Binding-site contacts:
Ligand atom CB contacts residue GLY495 of chain 2.OA at 3.9 Å.
Ligand atom CB contacts residue PHE496 of chain 2.OA at 3.9 Å (hydrophobic).
Ligand atom CG contacts residue ASN492 of chain 2.OA at 4.3 Å.
Ligand atom CD1 contacts residue ILE434 of chain 2.OA at 4.1 Å (hydrophobic).
Ligand atom CA contacts residue ARG442 of chain 2.OA at 3.6 Å.
Ligand atom C contacts residue ARG442 of chain 2.OA at 4.4 Å.
Ligand atom CD1 contacts residue PRO438 of chain 2.OA at 4.4 Å (hydrophobic).
Ligand atom CE1 contacts residue PHE496 of chain 2.OA at 3.6 Å (hydrophobic).
Ligand atom CE1 contacts residue ILE434 of chain 2.OA at 3.9 Å (hydrophobic).
Ligand atom N contacts residue ASN492 of chain 2.OA at 3.3 Å (h-bond).
Ligand atom CE2 contacts residue ARG442 of chain 2.OA at 3.6 Å.
Ligand atom CD2 contacts residue PRO438 of chain 2.OA at 4.4 Å (hydrophobic).
Ligand atom CG contacts residue GLY495 of chain 2.OA at 4.4 Å.
Ligand atom O contacts residue ARG442 of chain 2.OA at 4.3 Å.
Ligand atom CD2 contacts residue ARG442 of chain 2.OA at 3.5 Å.
Ligand atom CD1 contacts residue PHE496 of chain 2.OA at 3.7 Å (hydrophobic).
Ligand atom CE2 contacts residue PRO438 of chain 2.OA at 3.7 Å (hydrophobic).
Ligand atom O contacts residue PRO438 of chain 2.OA at 4.0 Å.
Ligand atom C contacts residue ASN492 of chain 2.OA at 4.0 Å.
Ligand atom CG contacts residue PHE496 of chain 2.OA at 4.0 Å (hydrophobic).
Ligand atom O contacts residue ASN492 of chain 2.OA at 4.2 Å.
Ligand atom CD1 contacts residue ASN492 of chain 2.OA at 3.9 Å.
Ligand atom N contacts residue ARG442 of chain 2.OA at 4.2 Å.
Ligand atom N contacts residue SER491 of chain 2.OA at 4.1 Å.
Ligand atom CZ contacts residue PHE496 of chain 2.OA at 3.9 Å (hydrophobic).
Ligand atom CZ contacts residue PRO438 of chain 2.OA at 3.4 Å (hydrophobic).
Ligand atom CA contacts residue ASN492 of chain 2.OA at 3.3 Å.
Ligand atom CE1 contacts residue PRO438 of chain 2.OA at 3.8 Å (hydrophobic).
Ligand atom CB contacts residue ASN492 of chain 2.OA at 3.8 Å.

A protein and the small-molecule ligand that binds it are described below.
Small molecule (SMILES): N[C@@H](Cc1ccccc1)C(=O)NCC=O

Sequence of chain 2.OA:
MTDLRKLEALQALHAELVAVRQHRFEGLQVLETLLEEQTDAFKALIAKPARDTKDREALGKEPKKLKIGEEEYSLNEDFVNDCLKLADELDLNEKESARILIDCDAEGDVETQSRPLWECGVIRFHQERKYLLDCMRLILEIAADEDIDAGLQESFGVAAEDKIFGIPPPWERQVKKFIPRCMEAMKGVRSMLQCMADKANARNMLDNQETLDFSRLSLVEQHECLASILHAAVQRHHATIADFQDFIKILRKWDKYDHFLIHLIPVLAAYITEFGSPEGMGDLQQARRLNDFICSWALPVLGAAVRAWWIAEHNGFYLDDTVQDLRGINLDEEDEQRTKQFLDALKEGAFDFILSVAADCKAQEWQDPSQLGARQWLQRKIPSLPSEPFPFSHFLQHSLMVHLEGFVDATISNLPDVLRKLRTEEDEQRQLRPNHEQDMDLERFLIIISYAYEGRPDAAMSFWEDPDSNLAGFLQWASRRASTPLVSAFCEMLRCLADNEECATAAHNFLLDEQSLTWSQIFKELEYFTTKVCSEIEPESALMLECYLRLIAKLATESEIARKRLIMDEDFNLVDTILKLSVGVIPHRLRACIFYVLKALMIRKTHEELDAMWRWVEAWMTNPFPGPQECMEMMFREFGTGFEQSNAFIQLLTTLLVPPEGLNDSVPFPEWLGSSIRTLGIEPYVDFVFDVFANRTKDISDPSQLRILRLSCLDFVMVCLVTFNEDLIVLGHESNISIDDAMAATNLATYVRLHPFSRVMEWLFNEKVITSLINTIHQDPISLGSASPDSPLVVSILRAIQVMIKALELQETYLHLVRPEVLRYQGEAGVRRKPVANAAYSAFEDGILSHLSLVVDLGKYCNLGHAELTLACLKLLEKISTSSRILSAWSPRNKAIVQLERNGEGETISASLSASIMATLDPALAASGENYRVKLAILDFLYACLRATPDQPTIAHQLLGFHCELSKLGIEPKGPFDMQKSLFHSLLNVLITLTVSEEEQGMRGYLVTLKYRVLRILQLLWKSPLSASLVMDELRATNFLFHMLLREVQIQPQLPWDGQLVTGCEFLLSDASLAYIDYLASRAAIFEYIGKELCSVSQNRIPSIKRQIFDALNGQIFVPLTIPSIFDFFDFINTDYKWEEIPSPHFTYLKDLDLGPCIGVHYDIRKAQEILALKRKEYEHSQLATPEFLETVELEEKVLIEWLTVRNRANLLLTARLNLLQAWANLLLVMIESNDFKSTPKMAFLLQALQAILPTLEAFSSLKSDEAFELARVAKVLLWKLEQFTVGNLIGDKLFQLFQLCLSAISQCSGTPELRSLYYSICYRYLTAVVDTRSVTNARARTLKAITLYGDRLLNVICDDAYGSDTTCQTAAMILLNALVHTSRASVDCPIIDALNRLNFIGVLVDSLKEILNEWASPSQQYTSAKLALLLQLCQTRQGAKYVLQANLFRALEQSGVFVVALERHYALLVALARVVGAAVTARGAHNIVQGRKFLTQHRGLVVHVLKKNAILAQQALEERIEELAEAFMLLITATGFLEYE